Binding-site contacts:
Ligand atom O3 contacts residue TRP372 of chain 1.A at 4.0 Å.
Ligand atom O4 contacts residue PHE371 of chain 1.A at 3.4 Å.
Ligand atom O1 contacts residue TRP372 of chain 1.A at 4.3 Å.
Ligand atom C5 contacts residue LEU196 of chain 1.A at 4.5 Å (hydrophobic).
Ligand atom C1 contacts residue TRP372 of chain 1.A at 4.0 Å (hydrophobic).
Ligand atom C4 contacts residue LEU196 of chain 1.A at 3.7 Å (hydrophobic).
Ligand atom C3 contacts residue LEU196 of chain 1.A at 4.5 Å (hydrophobic).
Ligand atom O2 contacts residue TRP372 of chain 1.A at 3.9 Å.
Ligand atom C3 contacts residue TRP372 of chain 1.A at 4.1 Å (hydrophobic).
Ligand atom C2 contacts residue TRP372 of chain 1.A at 4.4 Å (hydrophobic).
Ligand atom O3 contacts residue PHE371 of chain 1.A at 4.2 Å.
Ligand atom C5 contacts residue PHE371 of chain 1.A at 4.3 Å (hydrophobic).
Ligand atom O3 contacts residue TYR202 of chain 1.A at 3.9 Å.
Ligand atom O1 contacts residue TRP191 of chain 1.A at 4.4 Å.
Ligand atom C6 contacts residue LEU196 of chain 1.A at 4.1 Å (hydrophobic).
Ligand atom C3 contacts residue PHE371 of chain 1.A at 3.6 Å (hydrophobic).
Ligand atom O4 contacts residue TYR202 of chain 1.A at 3.9 Å.
Ligand atom C4 contacts residue PHE371 of chain 1.A at 3.9 Å (hydrophobic).
Ligand atom C2 contacts residue LEU196 of chain 1.A at 4.4 Å (hydrophobic).
Ligand atom O4 contacts residue LEU196 of chain 1.A at 4.1 Å.
Ligand atom O5 contacts residue TRP191 of chain 1.A at 4.1 Å.
Ligand atom C2 contacts residue TRP191 of chain 1.A at 4.4 Å (hydrophobic).
Ligand atom O3 contacts residue LEU196 of chain 1.A at 3.9 Å.
Ligand atom C6 contacts residue PHE348 of chain 1.A at 4.4 Å (hydrophobic).

This small molecule binds to this protein.
Small molecule (SMILES): OC[C@H]1O[C@@H](O)[C@H](O)[C@@H](O)[C@@H]1O

Sequence of chain 1.A:
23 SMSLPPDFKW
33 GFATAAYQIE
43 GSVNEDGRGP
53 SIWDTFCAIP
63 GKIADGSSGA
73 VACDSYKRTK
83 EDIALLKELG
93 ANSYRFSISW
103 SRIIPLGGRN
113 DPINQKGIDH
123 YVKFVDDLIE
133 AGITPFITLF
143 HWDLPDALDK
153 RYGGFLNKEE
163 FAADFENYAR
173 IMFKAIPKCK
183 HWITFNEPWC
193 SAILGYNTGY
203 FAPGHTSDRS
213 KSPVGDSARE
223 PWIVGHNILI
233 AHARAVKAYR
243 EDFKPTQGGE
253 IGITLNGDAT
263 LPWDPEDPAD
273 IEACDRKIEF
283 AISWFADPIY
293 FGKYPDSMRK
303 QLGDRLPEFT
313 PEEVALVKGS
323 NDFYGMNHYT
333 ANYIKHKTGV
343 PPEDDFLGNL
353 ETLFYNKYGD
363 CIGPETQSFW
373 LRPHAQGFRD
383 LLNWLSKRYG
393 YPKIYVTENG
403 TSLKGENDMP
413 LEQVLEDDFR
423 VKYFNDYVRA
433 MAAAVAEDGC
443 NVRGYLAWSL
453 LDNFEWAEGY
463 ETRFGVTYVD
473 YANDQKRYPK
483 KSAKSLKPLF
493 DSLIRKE